Binding-site contacts:
Ligand atom CAM contacts residue NI1 of chain 1.H at 3.0 Å.
Ligand atom O contacts residue LYS245 of chain 1.B at 2.9 Å (salt-bridge).
Ligand atom OAT contacts residue TYR181 of chain 1.B at 3.6 Å.
Ligand atom NAR contacts residue NI1 of chain 1.H at 2.2 Å (h-bond).
Ligand atom C contacts residue GLU194 of chain 1.B at 3.5 Å.
Ligand atom CAG contacts residue ASP139 of chain 1.B at 3.5 Å.
Ligand atom CAO contacts residue PHE189 of chain 1.B at 3.5 Å (hydrophobic).
Ligand atom CAP contacts residue TRP212 of chain 1.B at 3.8 Å (hydrophobic).
Ligand atom CAE contacts residue ASP139 of chain 1.B at 3.8 Å.
Ligand atom CAB contacts residue SER292 of chain 1.B at 3.2 Å.
Ligand atom NAR contacts residue HIS192 of chain 1.B at 3.3 Å (h-bond).
Ligand atom NAC contacts residue TYR181 of chain 1.B at 3.3 Å (h-bond).
Ligand atom CAB contacts residue TYR181 of chain 1.B at 3.3 Å (hydrophobic).
Ligand atom CAL contacts residue NI1 of chain 1.H at 3.0 Å.
Ligand atom CAL contacts residue HIS192 of chain 1.B at 3.1 Å.
Ligand atom OAU contacts residue LYS210 of chain 1.B at 2.9 Å (salt-bridge).
Ligand atom C contacts residue TYR181 of chain 1.B at 3.6 Å (hydrophobic).
Ligand atom CAM contacts residue HIS192 of chain 1.B at 3.5 Å.
Ligand atom CAN contacts residue PHE189 of chain 1.B at 3.8 Å (hydrophobic).
Ligand atom N contacts residue NI1 of chain 1.H at 2.2 Å (h-bond).
Ligand atom CAA contacts residue THR293 of chain 1.B at 3.4 Å.
Ligand atom CAP contacts residue PHE189 of chain 1.B at 3.5 Å (hydrophobic).
Ligand atom NAR contacts residue HIS280 of chain 1.B at 3.4 Å (h-bond).
Ligand atom OAT contacts residue PHE189 of chain 1.B at 3.5 Å.
Ligand atom OAU contacts residue TYR136 of chain 1.B at 3.2 Å (h-bond).
Ligand atom CAQ contacts residue NI1 of chain 1.H at 3.2 Å.
Ligand atom CAQ contacts residue TRP212 of chain 1.B at 3.7 Å (hydrophobic).
Ligand atom CAS contacts residue TYR136 of chain 1.B at 3.3 Å (hydrophobic).
Ligand atom CAQ contacts residue PHE189 of chain 1.B at 3.6 Å (hydrophobic).
Ligand atom CAS contacts residue PHE189 of chain 1.B at 3.4 Å (hydrophobic).
Ligand atom CAA contacts residue ASN294 of chain 1.B at 3.6 Å.
Ligand atom CAE contacts residue TYR181 of chain 1.B at 3.5 Å (hydrophobic).
Ligand atom CA contacts residue NI1 of chain 1.H at 3.2 Å.
Ligand atom OAT contacts residue TYR136 of chain 1.B at 2.6 Å (h-bond).
Ligand atom OAU contacts residue PHE189 of chain 1.B at 3.8 Å.
Ligand atom N contacts residue GLU194 of chain 1.B at 3.2 Å (salt-bridge).
Ligand atom CAQ contacts residue HIS280 of chain 1.B at 3.6 Å.
Ligand atom CA contacts residue GLU194 of chain 1.B at 3.2 Å.
Ligand atom N contacts residue HIS192 of chain 1.B at 2.9 Å (h-bond).
Ligand atom CAA contacts residue SER292 of chain 1.B at 3.6 Å.

Sequence of chain 1.B:
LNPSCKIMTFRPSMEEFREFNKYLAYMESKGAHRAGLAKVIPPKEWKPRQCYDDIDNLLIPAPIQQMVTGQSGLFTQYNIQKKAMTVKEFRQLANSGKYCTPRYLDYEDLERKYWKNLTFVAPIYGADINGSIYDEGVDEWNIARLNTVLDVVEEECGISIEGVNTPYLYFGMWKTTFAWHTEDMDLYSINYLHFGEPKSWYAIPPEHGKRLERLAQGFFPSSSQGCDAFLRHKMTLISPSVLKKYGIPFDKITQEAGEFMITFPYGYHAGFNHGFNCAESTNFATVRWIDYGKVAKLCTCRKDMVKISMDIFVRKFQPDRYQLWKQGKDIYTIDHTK

A protein and the small-molecule ligand that binds it are described below.
Small molecule (SMILES): CCN(/C=C/N(C)C)C(=O)CNCc1cc(C(=O)O)ccn1